The small molecule below binds the protein below.
Small molecule (SMILES): CC(=O)N[C@@H]1[C@@H](O)[C@H](O)[C@@H](CO)O[C@H]1O

Sequence of chain 1.A:
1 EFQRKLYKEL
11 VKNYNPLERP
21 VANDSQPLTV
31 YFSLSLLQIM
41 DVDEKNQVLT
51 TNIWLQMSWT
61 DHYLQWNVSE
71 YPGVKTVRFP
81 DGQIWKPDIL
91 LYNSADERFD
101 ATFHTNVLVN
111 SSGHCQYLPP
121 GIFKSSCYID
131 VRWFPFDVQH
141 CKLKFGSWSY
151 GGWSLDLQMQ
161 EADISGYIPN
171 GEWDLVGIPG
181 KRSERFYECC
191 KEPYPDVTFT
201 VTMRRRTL

Binding-site contacts:
Ligand atom C2 contacts residue ASN67 of chain 1.A at 2.5 Å.
Ligand atom C7 contacts residue ASN67 of chain 1.A at 3.8 Å.
Ligand atom C1 contacts residue ASN67 of chain 1.A at 1.4 Å.
Ligand atom C6 contacts residue SER69 of chain 1.A at 4.4 Å.
Ligand atom C4 contacts residue ASN67 of chain 1.A at 4.2 Å.
Ligand atom C1 contacts residue SER69 of chain 1.A at 4.0 Å.
Ligand atom O7 contacts residue ASN67 of chain 1.A at 4.2 Å.
Ligand atom C3 contacts residue ASN67 of chain 1.A at 3.8 Å.
Ligand atom C5 contacts residue SER69 of chain 1.A at 4.0 Å.
Ligand atom O5 contacts residue ASN67 of chain 1.A at 2.4 Å (h-bond).
Ligand atom O5 contacts residue SER69 of chain 1.A at 3.8 Å.
Ligand atom C5 contacts residue ASN67 of chain 1.A at 3.7 Å.
Ligand atom N2 contacts residue ASN67 of chain 1.A at 2.9 Å (h-bond).